Binding-site contacts:
Ligand atom N2 contacts residue ASN310 of chain 1.B at 2.9 Å (h-bond).
Ligand atom O7 contacts residue ASN310 of chain 1.B at 4.0 Å.
Ligand atom C7 contacts residue ASN308 of chain 1.B at 4.4 Å.
Ligand atom C8 contacts residue ASN308 of chain 1.B at 4.2 Å.
Ligand atom C1 contacts residue ASN310 of chain 1.B at 1.4 Å.
Ligand atom C3 contacts residue ASN310 of chain 1.B at 3.8 Å.
Ligand atom C7 contacts residue ASN310 of chain 1.B at 3.7 Å.
Ligand atom C4 contacts residue ASN310 of chain 1.B at 4.2 Å.
Ligand atom O7 contacts residue ASN308 of chain 1.B at 4.3 Å.
Ligand atom O5 contacts residue ASN310 of chain 1.B at 2.4 Å (h-bond).
Ligand atom C5 contacts residue ASN310 of chain 1.B at 3.7 Å.
Ligand atom C2 contacts residue ASN310 of chain 1.B at 2.5 Å.

Sequence of chain 1.B:
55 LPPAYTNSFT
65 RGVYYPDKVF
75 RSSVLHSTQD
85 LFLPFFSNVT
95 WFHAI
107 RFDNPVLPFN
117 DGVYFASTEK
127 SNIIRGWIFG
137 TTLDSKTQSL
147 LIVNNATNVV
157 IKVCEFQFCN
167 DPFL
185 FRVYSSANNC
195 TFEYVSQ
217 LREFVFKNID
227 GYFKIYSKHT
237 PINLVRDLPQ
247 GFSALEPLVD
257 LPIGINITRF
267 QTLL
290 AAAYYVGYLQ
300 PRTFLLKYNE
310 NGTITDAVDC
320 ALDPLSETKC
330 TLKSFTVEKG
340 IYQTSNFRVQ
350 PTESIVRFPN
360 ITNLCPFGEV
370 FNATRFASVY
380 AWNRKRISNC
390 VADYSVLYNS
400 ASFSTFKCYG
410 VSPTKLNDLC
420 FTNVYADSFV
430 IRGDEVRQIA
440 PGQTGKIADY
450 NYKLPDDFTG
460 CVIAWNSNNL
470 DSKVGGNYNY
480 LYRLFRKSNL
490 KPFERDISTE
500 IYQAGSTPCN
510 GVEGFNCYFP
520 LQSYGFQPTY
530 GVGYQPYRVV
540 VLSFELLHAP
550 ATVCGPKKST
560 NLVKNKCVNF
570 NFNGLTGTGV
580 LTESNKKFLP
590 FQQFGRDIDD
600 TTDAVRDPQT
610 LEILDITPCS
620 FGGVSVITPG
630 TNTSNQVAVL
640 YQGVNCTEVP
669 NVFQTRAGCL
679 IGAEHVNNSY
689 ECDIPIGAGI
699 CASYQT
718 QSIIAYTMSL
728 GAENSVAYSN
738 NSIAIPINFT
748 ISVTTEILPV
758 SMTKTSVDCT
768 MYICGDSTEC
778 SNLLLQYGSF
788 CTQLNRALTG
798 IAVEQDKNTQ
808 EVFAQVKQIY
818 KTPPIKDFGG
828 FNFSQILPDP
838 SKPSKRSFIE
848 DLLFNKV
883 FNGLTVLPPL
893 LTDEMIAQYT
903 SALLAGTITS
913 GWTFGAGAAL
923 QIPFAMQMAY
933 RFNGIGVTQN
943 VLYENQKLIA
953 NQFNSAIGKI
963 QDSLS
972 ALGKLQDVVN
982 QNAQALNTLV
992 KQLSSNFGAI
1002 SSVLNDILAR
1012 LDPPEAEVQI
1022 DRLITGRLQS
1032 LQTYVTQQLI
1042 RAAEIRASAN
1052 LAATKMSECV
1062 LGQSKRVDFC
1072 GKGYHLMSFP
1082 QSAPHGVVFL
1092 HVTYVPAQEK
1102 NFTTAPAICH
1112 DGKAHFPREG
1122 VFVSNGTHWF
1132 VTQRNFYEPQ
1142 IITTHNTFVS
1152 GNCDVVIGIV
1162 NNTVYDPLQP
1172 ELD

The protein below binds the small molecule below.
Small molecule (SMILES): CC(=O)N[C@@H]1[C@@H](O)[C@H](O)[C@@H](CO)O[C@H]1O